The protein below binds the small molecule below.
Small molecule (SMILES): Nc1ncnc2c1ncn2[C@@H]1O[C@H](CO[P](=O)(O)O[P](=O)(O)NP(=O)(O)O)[C@@H](O)[C@H]1O

Sequence of chain 1.B:
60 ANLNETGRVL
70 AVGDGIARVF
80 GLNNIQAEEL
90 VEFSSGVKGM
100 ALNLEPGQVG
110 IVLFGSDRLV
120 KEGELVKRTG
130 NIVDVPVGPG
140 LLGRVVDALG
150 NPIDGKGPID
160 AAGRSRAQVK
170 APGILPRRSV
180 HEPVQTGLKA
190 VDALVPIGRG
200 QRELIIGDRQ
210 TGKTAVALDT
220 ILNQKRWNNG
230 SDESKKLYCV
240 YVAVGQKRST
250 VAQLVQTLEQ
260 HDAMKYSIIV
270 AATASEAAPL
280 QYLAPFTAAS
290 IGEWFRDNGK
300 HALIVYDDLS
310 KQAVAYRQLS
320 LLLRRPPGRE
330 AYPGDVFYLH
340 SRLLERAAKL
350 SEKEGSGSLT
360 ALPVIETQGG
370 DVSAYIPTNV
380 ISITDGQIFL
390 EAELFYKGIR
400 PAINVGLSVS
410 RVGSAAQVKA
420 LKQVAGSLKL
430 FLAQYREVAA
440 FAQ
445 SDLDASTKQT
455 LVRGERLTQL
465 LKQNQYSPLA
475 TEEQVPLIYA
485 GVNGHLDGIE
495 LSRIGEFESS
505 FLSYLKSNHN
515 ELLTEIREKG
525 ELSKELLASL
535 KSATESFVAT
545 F

Sequence of chain 1.E:
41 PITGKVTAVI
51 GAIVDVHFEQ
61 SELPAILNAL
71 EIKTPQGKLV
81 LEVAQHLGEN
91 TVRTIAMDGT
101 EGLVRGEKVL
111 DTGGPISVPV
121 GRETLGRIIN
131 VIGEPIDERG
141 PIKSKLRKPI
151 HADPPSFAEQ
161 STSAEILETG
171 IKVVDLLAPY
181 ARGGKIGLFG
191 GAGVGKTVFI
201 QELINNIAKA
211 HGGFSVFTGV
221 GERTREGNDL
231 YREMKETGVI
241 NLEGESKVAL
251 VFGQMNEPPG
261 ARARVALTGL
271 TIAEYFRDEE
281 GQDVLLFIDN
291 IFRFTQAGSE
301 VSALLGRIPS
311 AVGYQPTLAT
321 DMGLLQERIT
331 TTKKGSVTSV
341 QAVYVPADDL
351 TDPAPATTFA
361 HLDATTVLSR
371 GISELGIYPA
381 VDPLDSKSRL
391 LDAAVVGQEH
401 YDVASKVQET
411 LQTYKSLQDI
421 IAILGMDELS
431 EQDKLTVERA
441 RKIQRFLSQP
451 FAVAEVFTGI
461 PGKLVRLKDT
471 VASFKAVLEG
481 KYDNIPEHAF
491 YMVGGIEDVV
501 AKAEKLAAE

Binding-site contacts:
Ligand atom O2G contacts residue THR213 of chain 1.B at 3.6 Å.
Ligand atom O1A contacts residue THR213 of chain 1.B at 3.3 Å.
Ligand atom N9 contacts residue GLN469 of chain 1.B at 3.7 Å.
Ligand atom O3G contacts residue ARG208 of chain 1.B at 3.5 Å.
Ligand atom O2A contacts residue MG1 of chain 1.W at 3.4 Å.
Ligand atom N6 contacts residue ARG399 of chain 1.B at 3.1 Å.
Ligand atom C8 contacts residue ALA214 of chain 1.B at 3.6 Å (hydrophobic).
Ligand atom PB contacts residue THR210 of chain 1.B at 3.5 Å.
Ligand atom O2' contacts residue GLN469 of chain 1.B at 3.2 Å (h-bond).
Ligand atom N7 contacts residue ALA214 of chain 1.B at 3.6 Å.
Ligand atom O2B contacts residue LYS212 of chain 1.B at 3.3 Å (salt-bridge).
Ligand atom O4' contacts residue PHE394 of chain 1.B at 3.5 Å.
Ligand atom O1B contacts residue LYS212 of chain 1.B at 3.1 Å (salt-bridge).
Ligand atom O3A contacts residue GLY211 of chain 1.B at 2.6 Å (h-bond).
Ligand atom O1B contacts residue GLY211 of chain 1.B at 3.0 Å (h-bond).
Ligand atom PB contacts residue GLY211 of chain 1.B at 3.4 Å.
Ligand atom O3G contacts residue GLU365 of chain 1.B at 3.7 Å.
Ligand atom O1B contacts residue GLN209 of chain 1.B at 3.3 Å (h-bond).
Ligand atom PA contacts residue GLY211 of chain 1.B at 3.8 Å.
Ligand atom N3B contacts residue GLN209 of chain 1.B at 3.1 Å (h-bond).
Ligand atom O2G contacts residue MG1 of chain 1.W at 1.8 Å.
Ligand atom O1B contacts residue THR210 of chain 1.B at 2.6 Å (h-bond).
Ligand atom C4 contacts residue GLN469 of chain 1.B at 3.8 Å.
Ligand atom O1A contacts residue ALA214 of chain 1.B at 2.6 Å (h-bond).
Ligand atom O1B contacts residue ASP207 of chain 1.B at 3.8 Å.
Ligand atom O3A contacts residue LYS212 of chain 1.B at 3.2 Å (salt-bridge).
Ligand atom C2' contacts residue GLN469 of chain 1.B at 3.3 Å.
Ligand atom O3A contacts residue THR210 of chain 1.B at 3.6 Å.
Ligand atom PG contacts residue MG1 of chain 1.W at 3.3 Å.
Ligand atom PB contacts residue LYS212 of chain 1.B at 3.3 Å.
Ligand atom C6 contacts residue ARG399 of chain 1.B at 3.5 Å.
Ligand atom C6 contacts residue GLN467 of chain 1.B at 3.8 Å.
Ligand atom N1 contacts residue GLN469 of chain 1.B at 3.5 Å (h-bond).
Ligand atom O3G contacts residue GLN209 of chain 1.B at 3.2 Å (h-bond).
Ligand atom O2B contacts residue THR213 of chain 1.B at 3.0 Å (h-bond).
Ligand atom N6 contacts residue GLN467 of chain 1.B at 2.8 Å (h-bond).
Ligand atom PG contacts residue GLN209 of chain 1.B at 3.8 Å.
Ligand atom O1G contacts residue GLN209 of chain 1.B at 3.1 Å (h-bond).
Ligand atom C5' contacts residue GLN209 of chain 1.B at 3.5 Å.
Ligand atom O2B contacts residue MG1 of chain 1.W at 2.6 Å.